Binding-site contacts:
Ligand atom C8 contacts residue PRO137 of chain 1.C at 3.5 Å (hydrophobic).
Ligand atom C3 contacts residue ARG221 of chain 1.C at 3.7 Å.
Ligand atom C7 contacts residue GLU66 of chain 1.C at 3.7 Å.
Ligand atom N2 contacts residue ARG221 of chain 1.C at 4.0 Å.
Ligand atom O7 contacts residue ARG221 of chain 1.C at 3.5 Å (salt-bridge).
Ligand atom O6 contacts residue ASP86 of chain 1.C at 3.6 Å.
Ligand atom C1 contacts residue ASN87 of chain 1.C at 1.4 Å.
Ligand atom C3 contacts residue ASN87 of chain 1.C at 3.7 Å.
Ligand atom C4 contacts residue ARG221 of chain 1.C at 4.2 Å.
Ligand atom C7 contacts residue ASN87 of chain 1.C at 3.1 Å.
Ligand atom C8 contacts residue ASN64 of chain 1.C at 3.7 Å.
Ligand atom O5 contacts residue ASP86 of chain 1.C at 4.5 Å.
Ligand atom C7 contacts residue PRO137 of chain 1.C at 4.3 Å (hydrophobic).
Ligand atom C4 contacts residue ASN87 of chain 1.C at 4.0 Å.
Ligand atom O7 contacts residue GLU66 of chain 1.C at 4.4 Å.
Ligand atom O7 contacts residue ASN87 of chain 1.C at 2.9 Å (h-bond).
Ligand atom C8 contacts residue CYS136 of chain 1.C at 4.4 Å (hydrophobic).
Ligand atom O5 contacts residue ASN87 of chain 1.C at 2.4 Å (h-bond).
Ligand atom O7 contacts residue ASN64 of chain 1.C at 3.3 Å (h-bond).
Ligand atom C2 contacts residue ASN87 of chain 1.C at 2.3 Å.
Ligand atom C8 contacts residue GLU66 of chain 1.C at 3.3 Å.
Ligand atom C5 contacts residue ASN87 of chain 1.C at 3.6 Å.
Ligand atom C2 contacts residue ARG221 of chain 1.C at 3.5 Å.
Ligand atom O7 contacts residue CYS90 of chain 1.C at 3.7 Å.
Ligand atom O3 contacts residue ARG221 of chain 1.C at 3.0 Å (salt-bridge).
Ligand atom C7 contacts residue ASN64 of chain 1.C at 4.0 Å.
Ligand atom C7 contacts residue ARG221 of chain 1.C at 4.0 Å.
Ligand atom C8 contacts residue ASN87 of chain 1.C at 4.4 Å.
Ligand atom N2 contacts residue ASN87 of chain 1.C at 2.9 Å (h-bond).
Ligand atom C6 contacts residue ASP86 of chain 1.C at 4.5 Å.
Ligand atom N2 contacts residue GLU66 of chain 1.C at 3.8 Å.

A small-molecule ligand and the protein it binds are described below.
Small molecule (SMILES): CC(=O)N[C@@H]1[C@@H](O)[C@H](O)[C@@H](CO)O[C@H]1O

Sequence of chain 1.C:
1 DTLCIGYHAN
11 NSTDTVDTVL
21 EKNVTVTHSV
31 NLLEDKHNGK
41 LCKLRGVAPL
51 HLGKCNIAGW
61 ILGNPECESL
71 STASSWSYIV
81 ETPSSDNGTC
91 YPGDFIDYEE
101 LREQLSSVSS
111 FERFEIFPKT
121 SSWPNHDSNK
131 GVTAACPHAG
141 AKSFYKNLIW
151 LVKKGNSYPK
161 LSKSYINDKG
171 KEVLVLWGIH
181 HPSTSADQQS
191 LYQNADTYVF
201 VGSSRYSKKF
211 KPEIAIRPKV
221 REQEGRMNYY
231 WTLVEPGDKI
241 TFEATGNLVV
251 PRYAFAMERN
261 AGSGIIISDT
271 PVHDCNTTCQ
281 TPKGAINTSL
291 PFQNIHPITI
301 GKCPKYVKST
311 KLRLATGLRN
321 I